Binding-site contacts:
Ligand atom N contacts residue HEM1 of chain 1.E at 3.6 Å.
Ligand atom CAC contacts residue THR102 of chain 1.B at 4.0 Å.
Ligand atom O contacts residue THR259 of chain 1.B at 2.1 Å (h-bond).
Ligand atom CG2 contacts residue THR259 of chain 1.B at 3.9 Å.
Ligand atom CG2 contacts residue LEU301 of chain 1.B at 3.5 Å (hydrophobic).
Ligand atom CAE contacts residue VAL251 of chain 1.B at 3.6 Å (hydrophobic).
Ligand atom CAD contacts residue MET105 of chain 1.B at 3.3 Å (hydrophobic).
Ligand atom SAG contacts residue ILE100 of chain 1.B at 3.9 Å.
Ligand atom CAL contacts residue PHE190 of chain 1.B at 3.4 Å (hydrophobic).
Ligand atom CAJ contacts residue LEU254 of chain 1.B at 3.9 Å (hydrophobic).
Ligand atom CG2 contacts residue ALA408 of chain 1.B at 4.1 Å (hydrophobic).
Ligand atom SAG contacts residue ARG101 of chain 1.B at 3.8 Å.
Ligand atom CB contacts residue LEU301 of chain 1.B at 4.1 Å (hydrophobic).
Ligand atom CG1 contacts residue HEM1 of chain 1.E at 3.5 Å.
Ligand atom CB contacts residue THR259 of chain 1.B at 3.6 Å.
Ligand atom SAG contacts residue PHE307 of chain 1.B at 4.0 Å.
Ligand atom CAJ contacts residue PHE190 of chain 1.B at 4.0 Å (hydrophobic).
Ligand atom O contacts residue PHE190 of chain 1.B at 4.0 Å.
Ligand atom CAV contacts residue HEM1 of chain 1.E at 3.6 Å.
Ligand atom CAA contacts residue VAL251 of chain 1.B at 4.0 Å (hydrophobic).
Ligand atom CAV contacts residue PHE307 of chain 1.B at 3.4 Å (hydrophobic).
Ligand atom OAU contacts residue GLN407 of chain 1.B at 3.9 Å.
Ligand atom CAH contacts residue ILE100 of chain 1.B at 3.5 Å (hydrophobic).
Ligand atom CAD contacts residue THR102 of chain 1.B at 3.3 Å.
Ligand atom OAU contacts residue PHE189 of chain 1.B at 4.1 Å.
Ligand atom CG1 contacts residue ILE302 of chain 1.B at 3.7 Å (hydrophobic).
Ligand atom CAH contacts residue LEU254 of chain 1.B at 4.1 Å (hydrophobic).
Ligand atom CAD contacts residue VAL251 of chain 1.B at 3.7 Å (hydrophobic).
Ligand atom NAM contacts residue THR259 of chain 1.B at 3.9 Å.
Ligand atom CAB contacts residue HEM1 of chain 1.E at 4.1 Å.
Ligand atom C contacts residue THR259 of chain 1.B at 3.2 Å.
Ligand atom SAG contacts residue THR102 of chain 1.B at 3.5 Å.
Ligand atom OAU contacts residue PHE190 of chain 1.B at 3.5 Å.
Ligand atom CAF contacts residue VAL251 of chain 1.B at 3.9 Å (hydrophobic).
Ligand atom CAL contacts residue PHE189 of chain 1.B at 3.5 Å (hydrophobic).
Ligand atom SAG contacts residue VAL251 of chain 1.B at 3.7 Å.
Ligand atom CAK contacts residue THR259 of chain 1.B at 3.8 Å.
Ligand atom CAC contacts residue VAL251 of chain 1.B at 4.0 Å (hydrophobic).
Ligand atom CAC contacts residue MET105 of chain 1.B at 3.4 Å (hydrophobic).
Ligand atom CAK contacts residue PHE190 of chain 1.B at 3.2 Å (hydrophobic).

Sequence of chain 1.B:
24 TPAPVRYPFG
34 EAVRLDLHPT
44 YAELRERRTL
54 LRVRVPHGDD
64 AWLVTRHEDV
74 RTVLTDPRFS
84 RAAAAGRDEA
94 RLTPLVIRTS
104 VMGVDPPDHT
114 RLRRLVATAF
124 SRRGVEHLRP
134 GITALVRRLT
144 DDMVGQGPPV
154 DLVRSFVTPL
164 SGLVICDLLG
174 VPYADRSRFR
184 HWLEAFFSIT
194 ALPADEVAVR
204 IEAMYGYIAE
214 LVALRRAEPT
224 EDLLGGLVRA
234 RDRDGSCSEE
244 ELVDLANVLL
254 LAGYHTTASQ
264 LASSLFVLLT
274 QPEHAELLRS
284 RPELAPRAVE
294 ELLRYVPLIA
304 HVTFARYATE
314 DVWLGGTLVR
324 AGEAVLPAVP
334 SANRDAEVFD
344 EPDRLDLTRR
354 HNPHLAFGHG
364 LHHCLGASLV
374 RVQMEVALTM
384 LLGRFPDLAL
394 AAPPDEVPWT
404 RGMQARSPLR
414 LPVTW

This protein binds this small molecule.
Small molecule (SMILES): CN[C@H](C(=O)N[C@H](CO)Cc1csc2ccccc12)C(C)C